Binding-site contacts:
Ligand atom O4 contacts residue ASN378 of chain 1.C at 3.5 Å.
Ligand atom N9 contacts residue TYR1452 of chain 1.C at 3.6 Å (h-bond).
Ligand atom O2' contacts residue SER327 of chain 1.C at 3.4 Å.
Ligand atom OP2 contacts residue LYS331 of chain 1.C at 3.3 Å.
Ligand atom O6 contacts residue LYS511 of chain 1.C at 2.8 Å (salt-bridge).
Ligand atom C1' contacts residue TYR1452 of chain 1.C at 3.3 Å (hydrophobic).
Ligand atom N1 contacts residue ARG367 of chain 1.C at 3.6 Å (salt-bridge).
Ligand atom O6 contacts residue THR512 of chain 1.C at 3.3 Å.
Ligand atom C2 contacts residue TYR1452 of chain 1.C at 3.5 Å (hydrophobic).
Ligand atom OP2 contacts residue SER334 of chain 1.C at 3.1 Å.
Ligand atom O2' contacts residue LYS333 of chain 1.C at 3.6 Å (salt-bridge).
Ligand atom O6 contacts residue SER513 of chain 1.C at 3.3 Å (h-bond).
Ligand atom OP2 contacts residue SER334 of chain 1.C at 2.9 Å (h-bond).
Ligand atom O4' contacts residue ARG1624 of chain 1.C at 3.6 Å.
Ligand atom OP2 contacts residue GLN323 of chain 1.C at 3.5 Å (h-bond).
Ligand atom C4 contacts residue ASN330 of chain 1.C at 3.2 Å.
Ligand atom O2 contacts residue SER501 of chain 1.C at 3.5 Å (h-bond).
Ligand atom C5' contacts residue GLY1627 of chain 1.C at 3.4 Å.
Ligand atom OP1 contacts residue SER327 of chain 1.C at 2.7 Å (h-bond).
Ligand atom N4 contacts residue PHE541 of chain 1.C at 3.4 Å.
Ligand atom O4 contacts residue ASN330 of chain 1.C at 3.4 Å (h-bond).
Ligand atom C2' contacts residue TYR1452 of chain 1.C at 3.1 Å (hydrophobic).
Ligand atom OP1 contacts residue LYS1642 of chain 1.C at 3.3 Å (salt-bridge).
Ligand atom C2 contacts residue LYS511 of chain 1.C at 3.5 Å.
Ligand atom O2' contacts residue TYR1452 of chain 1.C at 2.9 Å (h-bond).
Ligand atom N2 contacts residue ASP379 of chain 1.C at 3.4 Å (salt-bridge).
Ligand atom O2' contacts residue LEU543 of chain 1.C at 3.2 Å (h-bond).
Ligand atom O4' contacts residue ARG1454 of chain 1.C at 3.3 Å (salt-bridge).
Ligand atom OP1 contacts residue LYS331 of chain 1.C at 3.1 Å (salt-bridge).
Ligand atom O2' contacts residue ARG1454 of chain 1.C at 3.5 Å.
Ligand atom N1 contacts residue LYS511 of chain 1.C at 3.5 Å.
Ligand atom N3 contacts residue ASN330 of chain 1.C at 3.4 Å (h-bond).
Ligand atom N4 contacts residue GLU540 of chain 1.C at 3.6 Å (salt-bridge).
Ligand atom C8 contacts residue TYR1452 of chain 1.C at 3.4 Å (hydrophobic).
Ligand atom C6 contacts residue LYS511 of chain 1.C at 3.1 Å.
Ligand atom C6 contacts residue ARG1624 of chain 1.C at 3.5 Å.
Ligand atom C5' contacts residue ARG1454 of chain 1.C at 3.6 Å.
Ligand atom OP1 contacts residue ARG1454 of chain 1.C at 3.5 Å (salt-bridge).
Ligand atom N3 contacts residue ASP379 of chain 1.C at 3.4 Å (salt-bridge).
Ligand atom N1 contacts residue ASP379 of chain 1.C at 3.0 Å (salt-bridge).

Sequence of chain 1.C:
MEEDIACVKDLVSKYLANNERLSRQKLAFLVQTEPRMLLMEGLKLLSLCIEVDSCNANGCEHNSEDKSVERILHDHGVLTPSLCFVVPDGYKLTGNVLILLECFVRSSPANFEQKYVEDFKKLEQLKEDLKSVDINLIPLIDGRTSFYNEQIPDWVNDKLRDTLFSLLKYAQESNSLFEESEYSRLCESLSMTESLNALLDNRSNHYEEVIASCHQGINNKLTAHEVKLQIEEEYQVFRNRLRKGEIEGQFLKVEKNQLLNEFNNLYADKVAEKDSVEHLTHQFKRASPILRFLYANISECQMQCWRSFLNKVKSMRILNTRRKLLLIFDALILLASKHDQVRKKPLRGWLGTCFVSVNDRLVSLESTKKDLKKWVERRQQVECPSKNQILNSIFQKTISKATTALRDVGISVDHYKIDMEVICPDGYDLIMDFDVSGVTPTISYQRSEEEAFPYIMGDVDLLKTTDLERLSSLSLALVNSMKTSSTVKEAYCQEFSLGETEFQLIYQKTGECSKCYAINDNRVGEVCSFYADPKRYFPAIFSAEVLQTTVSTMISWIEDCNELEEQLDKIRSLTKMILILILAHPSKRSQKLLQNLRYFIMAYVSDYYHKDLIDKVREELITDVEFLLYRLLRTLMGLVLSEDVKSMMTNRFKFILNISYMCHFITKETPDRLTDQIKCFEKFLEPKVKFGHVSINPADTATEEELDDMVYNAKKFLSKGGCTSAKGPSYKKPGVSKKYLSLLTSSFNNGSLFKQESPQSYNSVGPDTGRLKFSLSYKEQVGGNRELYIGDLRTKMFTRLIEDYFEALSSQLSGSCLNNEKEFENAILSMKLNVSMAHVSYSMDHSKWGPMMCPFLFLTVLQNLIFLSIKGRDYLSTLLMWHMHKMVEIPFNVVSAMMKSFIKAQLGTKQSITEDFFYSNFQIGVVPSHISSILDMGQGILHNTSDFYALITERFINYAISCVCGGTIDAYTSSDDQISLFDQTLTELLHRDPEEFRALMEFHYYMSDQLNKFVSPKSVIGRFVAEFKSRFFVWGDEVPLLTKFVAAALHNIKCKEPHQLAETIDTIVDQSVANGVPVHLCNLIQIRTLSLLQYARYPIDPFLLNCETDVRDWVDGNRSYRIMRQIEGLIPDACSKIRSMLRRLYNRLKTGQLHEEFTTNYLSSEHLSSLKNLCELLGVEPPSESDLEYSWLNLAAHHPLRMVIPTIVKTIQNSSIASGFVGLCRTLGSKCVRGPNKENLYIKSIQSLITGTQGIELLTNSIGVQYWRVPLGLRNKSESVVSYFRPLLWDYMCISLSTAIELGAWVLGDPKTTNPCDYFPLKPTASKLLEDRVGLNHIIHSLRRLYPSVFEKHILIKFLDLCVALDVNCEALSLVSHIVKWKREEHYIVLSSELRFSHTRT

The protein below binds the small molecule below.
Small molecule (SMILES): Nc1ccn([C@@H]2O[C@H](CO[P](=O)(O)O[C@H]3[C@@H](O)[C@H](n4cnc5c(=O)nc(N)[nH]c54)O[C@@H]3CO[P](=O)(O)O[C@H]3[C@@H](O)[C@H](n4ccc(=O)[nH]c4=O)O[C@@H]3CO[P](=O)(O)O[C@H]3[C@@H](O)[C@H](n4cnc5c(=O)nc(N)[nH]c54)O[C@@H]3CO[P](=O)(O)O[C@H]3[C@@H](O)[C@H](n4ccc(=O)[nH]c4=O)O[C@@H]3CO[P](=O)(O)O[C@H]3[C@@H](O)[C@H](n4ccc(N)nc4=O)O[C@@H]3COP(=O)=O)[C@@H](O[P](=O)(O)OC[C@H]3O[C@@H](n4cnc5c(=O)nc(N)[nH]c54)[C@H](O)[C@@H]3O)[C@H]2O)c(=O)n1